Binding-site contacts:
Ligand atom O7 contacts residue ASN297 of chain 1.A at 3.4 Å (h-bond).
Ligand atom C7 contacts residue ASN297 of chain 1.A at 3.2 Å.
Ligand atom C5 contacts residue ASN297 of chain 1.A at 3.8 Å.
Ligand atom C8 contacts residue VAL334 of chain 1.A at 4.2 Å (hydrophobic).
Ligand atom C8 contacts residue GLN295 of chain 1.A at 3.3 Å.
Ligand atom C8 contacts residue ASN297 of chain 1.A at 3.7 Å.
Ligand atom C1 contacts residue ASN297 of chain 1.A at 1.5 Å.
Ligand atom C8 contacts residue SER335 of chain 1.A at 4.4 Å.
Ligand atom O5 contacts residue ASN297 of chain 1.A at 2.5 Å (h-bond).
Ligand atom N2 contacts residue ASN297 of chain 1.A at 2.9 Å (h-bond).
Ligand atom O6 contacts residue ASN411 of chain 1.A at 4.2 Å.
Ligand atom C8 contacts residue ASN333 of chain 1.A at 3.7 Å.
Ligand atom C3 contacts residue ASN297 of chain 1.A at 3.9 Å.
Ligand atom N2 contacts residue GLN295 of chain 1.A at 2.9 Å (h-bond).
Ligand atom C2 contacts residue GLN295 of chain 1.A at 3.6 Å.
Ligand atom C3 contacts residue GLN295 of chain 1.A at 3.4 Å.
Ligand atom C4 contacts residue ASN297 of chain 1.A at 4.4 Å.
Ligand atom C1 contacts residue GLN295 of chain 1.A at 4.0 Å.
Ligand atom C1 contacts residue VAL446 of chain 1.A at 4.5 Å (hydrophobic).
Ligand atom C7 contacts residue GLN295 of chain 1.A at 3.9 Å.
Ligand atom O3 contacts residue GLN295 of chain 1.A at 4.0 Å.
Ligand atom C2 contacts residue ASN297 of chain 1.A at 2.5 Å.

The small molecule below binds the protein below.
Small molecule (SMILES): CC(=O)N[C@H]1[C@H](O[C@H]2[C@H](O)[C@@H](NC(C)=O)CO[C@@H]2CO)O[C@H](CO)[C@@H](O)[C@@H]1O

Sequence of chain 1.A:
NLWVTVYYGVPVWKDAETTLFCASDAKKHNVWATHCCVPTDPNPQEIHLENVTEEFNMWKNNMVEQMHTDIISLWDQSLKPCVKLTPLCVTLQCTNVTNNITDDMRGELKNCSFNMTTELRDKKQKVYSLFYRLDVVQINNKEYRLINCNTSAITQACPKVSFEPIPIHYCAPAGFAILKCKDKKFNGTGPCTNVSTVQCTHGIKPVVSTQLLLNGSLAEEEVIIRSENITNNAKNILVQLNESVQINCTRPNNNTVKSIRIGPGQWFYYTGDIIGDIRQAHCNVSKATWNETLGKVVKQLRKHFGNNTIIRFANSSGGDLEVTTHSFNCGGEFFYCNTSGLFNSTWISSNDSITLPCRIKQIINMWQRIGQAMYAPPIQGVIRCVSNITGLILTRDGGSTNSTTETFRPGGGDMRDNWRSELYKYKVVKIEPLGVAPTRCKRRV